Binding-site contacts:
Ligand atom C8 contacts residue ASN154 of chain 38.A at 3.9 Å.
Ligand atom C1 contacts residue MET151 of chain 38.A at 4.4 Å (hydrophobic).
Ligand atom N2 contacts residue THR156 of chain 38.A at 3.8 Å.
Ligand atom C2 contacts residue ASN154 of chain 38.A at 4.0 Å.
Ligand atom C1 contacts residue THR156 of chain 38.A at 3.4 Å.
Ligand atom O5 contacts residue ASN154 of chain 38.A at 4.0 Å.
Ligand atom O5 contacts residue THR156 of chain 38.A at 4.2 Å.
Ligand atom C5 contacts residue THR156 of chain 38.A at 4.3 Å.
Ligand atom O7 contacts residue ASN154 of chain 38.A at 3.3 Å (h-bond).
Ligand atom C7 contacts residue GLY150 of chain 38.A at 4.3 Å.
Ligand atom C2 contacts residue THR156 of chain 38.A at 3.9 Å.
Ligand atom O7 contacts residue GLY150 of chain 38.A at 3.4 Å (h-bond).
Ligand atom C7 contacts residue ASN154 of chain 38.A at 3.5 Å.
Ligand atom C3 contacts residue THR156 of chain 38.A at 4.0 Å.
Ligand atom C1 contacts residue ASN154 of chain 38.A at 3.0 Å.
Ligand atom N2 contacts residue ASN154 of chain 38.A at 3.8 Å.

Sequence of chain 38.A:
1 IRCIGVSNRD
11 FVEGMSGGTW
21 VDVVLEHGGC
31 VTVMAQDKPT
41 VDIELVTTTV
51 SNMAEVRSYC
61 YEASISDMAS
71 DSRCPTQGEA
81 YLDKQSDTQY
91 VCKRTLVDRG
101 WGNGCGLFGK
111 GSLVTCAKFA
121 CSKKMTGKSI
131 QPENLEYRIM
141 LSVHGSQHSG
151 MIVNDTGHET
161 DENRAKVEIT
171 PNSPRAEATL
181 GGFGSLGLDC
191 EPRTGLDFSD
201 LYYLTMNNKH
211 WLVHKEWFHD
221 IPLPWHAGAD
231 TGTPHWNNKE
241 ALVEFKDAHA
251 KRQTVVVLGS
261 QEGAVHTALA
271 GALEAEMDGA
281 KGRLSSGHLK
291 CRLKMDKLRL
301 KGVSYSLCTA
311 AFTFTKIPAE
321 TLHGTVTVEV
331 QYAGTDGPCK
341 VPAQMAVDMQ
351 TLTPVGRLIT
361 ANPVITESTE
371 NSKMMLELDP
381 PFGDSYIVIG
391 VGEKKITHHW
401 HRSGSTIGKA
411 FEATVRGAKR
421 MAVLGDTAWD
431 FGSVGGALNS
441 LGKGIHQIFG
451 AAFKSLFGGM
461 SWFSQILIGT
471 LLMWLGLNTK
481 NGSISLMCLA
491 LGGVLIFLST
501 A

A small-molecule ligand and the protein it binds are described below.
Small molecule (SMILES): CC(=O)N[C@H]1[C@H](O[C@H]2[C@H](O)[C@@H](NC(C)=O)CO[C@@H]2CO)O[C@H](CO)[C@@H](O)[C@@H]1O